Binding-site contacts:
Ligand atom O5 contacts residue THR206 of chain 1.V at 4.2 Å.
Ligand atom C1 contacts residue ASN204 of chain 1.V at 1.4 Å.
Ligand atom O6 contacts residue THR206 of chain 1.V at 4.2 Å.
Ligand atom O7 contacts residue ASN204 of chain 1.V at 2.8 Å (h-bond).
Ligand atom O7 contacts residue HIS321 of chain 1.V at 4.0 Å.
Ligand atom C8 contacts residue SER244 of chain 1.V at 3.4 Å.
Ligand atom C1 contacts residue THR206 of chain 1.V at 4.0 Å.
Ligand atom O5 contacts residue ASN204 of chain 1.V at 2.1 Å (h-bond).
Ligand atom C5 contacts residue THR206 of chain 1.V at 3.8 Å.
Ligand atom C7 contacts residue ASN204 of chain 1.V at 3.2 Å.
Ligand atom N2 contacts residue ASN204 of chain 1.V at 3.0 Å (h-bond).
Ligand atom O7 contacts residue ILE247 of chain 1.V at 3.8 Å.
Ligand atom C8 contacts residue GLU245 of chain 1.V at 3.9 Å.
Ligand atom C5 contacts residue ASN204 of chain 1.V at 3.4 Å.
Ligand atom C6 contacts residue ASN204 of chain 1.V at 4.4 Å.
Ligand atom C4 contacts residue ASN204 of chain 1.V at 4.0 Å.
Ligand atom C3 contacts residue ASN204 of chain 1.V at 3.7 Å.
Ligand atom C2 contacts residue ASN204 of chain 1.V at 2.4 Å.
Ligand atom C8 contacts residue ASN204 of chain 1.V at 4.4 Å.
Ligand atom C8 contacts residue ILE247 of chain 1.V at 3.7 Å (hydrophobic).
Ligand atom C7 contacts residue ILE247 of chain 1.V at 3.8 Å (hydrophobic).

The protein below binds the small molecule below.
Small molecule (SMILES): CC(=O)N[C@H]1[C@H](O[C@H]2[C@H](O)[C@@H](NC(C)=O)CO[C@@H]2CO)O[C@H](CO)[C@@H](O[C@@H]2O[C@H](CO[C@H]3O[C@H](CO)[C@@H](O)[C@H](O)[C@@H]3O)[C@@H](O)[C@H](O[C@H]3O[C@H](CO)[C@@H](O)[C@H](O)[C@@H]3O)[C@@H]2O)[C@@H]1O

Sequence of chain 1.V:
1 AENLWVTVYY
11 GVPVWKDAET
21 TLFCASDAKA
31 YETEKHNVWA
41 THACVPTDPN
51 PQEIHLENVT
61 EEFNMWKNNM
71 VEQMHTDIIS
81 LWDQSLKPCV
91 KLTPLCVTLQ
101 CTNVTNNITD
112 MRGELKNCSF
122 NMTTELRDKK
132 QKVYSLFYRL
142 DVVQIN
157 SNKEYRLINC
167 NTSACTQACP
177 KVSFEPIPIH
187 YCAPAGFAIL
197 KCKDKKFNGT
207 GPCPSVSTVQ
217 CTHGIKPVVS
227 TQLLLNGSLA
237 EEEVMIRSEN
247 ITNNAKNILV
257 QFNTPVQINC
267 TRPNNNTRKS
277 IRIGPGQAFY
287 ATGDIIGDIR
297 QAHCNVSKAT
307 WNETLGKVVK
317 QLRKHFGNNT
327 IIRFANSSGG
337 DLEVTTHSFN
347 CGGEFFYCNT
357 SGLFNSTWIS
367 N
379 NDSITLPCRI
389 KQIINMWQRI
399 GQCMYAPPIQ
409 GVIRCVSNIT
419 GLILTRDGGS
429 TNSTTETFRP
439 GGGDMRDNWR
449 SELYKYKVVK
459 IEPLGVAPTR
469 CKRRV